Sequence of chain 4.C:
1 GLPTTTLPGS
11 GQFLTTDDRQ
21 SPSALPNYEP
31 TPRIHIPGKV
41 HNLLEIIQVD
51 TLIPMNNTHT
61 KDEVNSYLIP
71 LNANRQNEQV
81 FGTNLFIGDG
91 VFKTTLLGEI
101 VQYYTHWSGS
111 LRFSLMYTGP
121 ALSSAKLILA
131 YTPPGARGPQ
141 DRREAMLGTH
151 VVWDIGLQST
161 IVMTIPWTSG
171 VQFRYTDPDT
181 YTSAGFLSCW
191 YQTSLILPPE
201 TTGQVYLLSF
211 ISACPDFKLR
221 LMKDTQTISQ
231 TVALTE

Binding-site contacts:
Ligand atom O1B contacts residue MET221 of chain 4.A at 3.4 Å.
Ligand atom C5B contacts residue TYR197 of chain 4.A at 3.7 Å (hydrophobic).
Ligand atom C2C contacts residue VAL188 of chain 4.A at 3.2 Å (hydrophobic).
Ligand atom O1 contacts residue ALA24 of chain 4.C at 3.6 Å.
Ligand atom C6B contacts residue TYR197 of chain 4.A at 3.6 Å (hydrophobic).
Ligand atom C3B contacts residue MET221 of chain 4.A at 3.8 Å (hydrophobic).
Ligand atom C6C contacts residue VAL191 of chain 4.A at 3.2 Å (hydrophobic).
Ligand atom O1B contacts residue TYR128 of chain 4.A at 3.9 Å.
Ligand atom C4 contacts residue MET224 of chain 4.A at 3.8 Å (hydrophobic).
Ligand atom C4B contacts residue LEU106 of chain 4.A at 3.7 Å (hydrophobic).
Ligand atom C31 contacts residue SER175 of chain 4.A at 3.6 Å.
Ligand atom C5 contacts residue PHE186 of chain 4.A at 3.5 Å (hydrophobic).
Ligand atom C4C contacts residue TYR152 of chain 4.A at 3.8 Å (hydrophobic).
Ligand atom C3 contacts residue PRO174 of chain 4.A at 3.8 Å (hydrophobic).
Ligand atom C5 contacts residue TYR152 of chain 4.A at 3.8 Å (hydrophobic).
Ligand atom C3C contacts residue TYR128 of chain 4.A at 3.9 Å (hydrophobic).
Ligand atom C31 contacts residue PRO174 of chain 4.A at 3.4 Å (hydrophobic).
Ligand atom N2 contacts residue PHE186 of chain 4.A at 3.7 Å.
Ligand atom C2B contacts residue MET221 of chain 4.A at 3.5 Å (hydrophobic).
Ligand atom C31 contacts residue ALA150 of chain 4.A at 3.5 Å (hydrophobic).
Ligand atom C6C contacts residue MET221 of chain 4.A at 3.7 Å (hydrophobic).
Ligand atom CM1 contacts residue SER107 of chain 4.A at 3.9 Å.
Ligand atom C4A contacts residue ASN219 of chain 4.A at 3.5 Å.
Ligand atom C31 contacts residue VAL176 of chain 4.A at 3.3 Å (hydrophobic).
Ligand atom C3 contacts residue PHE186 of chain 4.A at 3.8 Å (hydrophobic).
Ligand atom C3C contacts residue VAL188 of chain 4.A at 3.3 Å (hydrophobic).
Ligand atom C4 contacts residue TYR152 of chain 4.A at 3.9 Å (hydrophobic).
Ligand atom C6B contacts residue LEU106 of chain 4.A at 3.9 Å (hydrophobic).
Ligand atom N3A contacts residue ASN219 of chain 4.A at 3.0 Å (h-bond).
Ligand atom C7C contacts residue TYR197 of chain 4.A at 3.8 Å (hydrophobic).
Ligand atom N2 contacts residue ALA24 of chain 4.C at 3.4 Å.
Ligand atom C1B contacts residue MET221 of chain 4.A at 3.8 Å (hydrophobic).
Ligand atom C5B contacts residue LEU106 of chain 4.A at 3.5 Å (hydrophobic).
Ligand atom C4 contacts residue PHE186 of chain 4.A at 3.6 Å (hydrophobic).
Ligand atom C7C contacts residue TYR128 of chain 4.A at 3.6 Å (hydrophobic).
Ligand atom C5C contacts residue ILE104 of chain 4.A at 3.8 Å (hydrophobic).
Ligand atom O1 contacts residue VAL188 of chain 4.A at 3.8 Å.
Ligand atom O1 contacts residue PHE186 of chain 4.A at 3.5 Å.
Ligand atom O1 contacts residue TYR152 of chain 4.A at 3.9 Å.
Ligand atom C5C contacts residue TYR128 of chain 4.A at 3.5 Å (hydrophobic).

This small molecule binds to this protein.
Small molecule (SMILES): Cc1cc(CCCCCCCOc2ccc(C3=N[C@@H](C)CO3)cc2)on1

Sequence of chain 4.A:
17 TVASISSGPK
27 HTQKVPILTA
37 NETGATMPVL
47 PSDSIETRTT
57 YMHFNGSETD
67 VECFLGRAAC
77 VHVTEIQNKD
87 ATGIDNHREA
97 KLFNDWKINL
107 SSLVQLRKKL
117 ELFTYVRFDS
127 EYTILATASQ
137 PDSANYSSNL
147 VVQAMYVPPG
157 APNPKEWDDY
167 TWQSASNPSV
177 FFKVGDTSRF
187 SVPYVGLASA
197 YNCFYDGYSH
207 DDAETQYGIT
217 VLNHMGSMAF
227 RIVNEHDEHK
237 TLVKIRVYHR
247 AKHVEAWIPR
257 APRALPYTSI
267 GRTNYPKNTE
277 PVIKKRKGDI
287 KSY